This protein binds this small molecule.
Small molecule (SMILES): CC(=O)N[C@@H]1[C@@H](O)[C@H](O)[C@@H](CO)O[C@H]1O

Binding-site contacts:
Ligand atom C7 contacts residue ASN686 of chain 1.A at 3.3 Å.
Ligand atom C1 contacts residue ASN686 of chain 1.A at 1.4 Å.
Ligand atom N2 contacts residue ASN686 of chain 1.A at 2.9 Å (h-bond).
Ligand atom C3 contacts residue ASN686 of chain 1.A at 3.8 Å.
Ligand atom C8 contacts residue ASN686 of chain 1.A at 4.4 Å.
Ligand atom O7 contacts residue ASN686 of chain 1.A at 3.3 Å (h-bond).
Ligand atom C4 contacts residue ASN686 of chain 1.A at 4.2 Å.
Ligand atom O5 contacts residue ASN686 of chain 1.A at 2.4 Å (h-bond).
Ligand atom C5 contacts residue ASN686 of chain 1.A at 3.7 Å.
Ligand atom C2 contacts residue ASN686 of chain 1.A at 2.5 Å.

Sequence of chain 1.A:
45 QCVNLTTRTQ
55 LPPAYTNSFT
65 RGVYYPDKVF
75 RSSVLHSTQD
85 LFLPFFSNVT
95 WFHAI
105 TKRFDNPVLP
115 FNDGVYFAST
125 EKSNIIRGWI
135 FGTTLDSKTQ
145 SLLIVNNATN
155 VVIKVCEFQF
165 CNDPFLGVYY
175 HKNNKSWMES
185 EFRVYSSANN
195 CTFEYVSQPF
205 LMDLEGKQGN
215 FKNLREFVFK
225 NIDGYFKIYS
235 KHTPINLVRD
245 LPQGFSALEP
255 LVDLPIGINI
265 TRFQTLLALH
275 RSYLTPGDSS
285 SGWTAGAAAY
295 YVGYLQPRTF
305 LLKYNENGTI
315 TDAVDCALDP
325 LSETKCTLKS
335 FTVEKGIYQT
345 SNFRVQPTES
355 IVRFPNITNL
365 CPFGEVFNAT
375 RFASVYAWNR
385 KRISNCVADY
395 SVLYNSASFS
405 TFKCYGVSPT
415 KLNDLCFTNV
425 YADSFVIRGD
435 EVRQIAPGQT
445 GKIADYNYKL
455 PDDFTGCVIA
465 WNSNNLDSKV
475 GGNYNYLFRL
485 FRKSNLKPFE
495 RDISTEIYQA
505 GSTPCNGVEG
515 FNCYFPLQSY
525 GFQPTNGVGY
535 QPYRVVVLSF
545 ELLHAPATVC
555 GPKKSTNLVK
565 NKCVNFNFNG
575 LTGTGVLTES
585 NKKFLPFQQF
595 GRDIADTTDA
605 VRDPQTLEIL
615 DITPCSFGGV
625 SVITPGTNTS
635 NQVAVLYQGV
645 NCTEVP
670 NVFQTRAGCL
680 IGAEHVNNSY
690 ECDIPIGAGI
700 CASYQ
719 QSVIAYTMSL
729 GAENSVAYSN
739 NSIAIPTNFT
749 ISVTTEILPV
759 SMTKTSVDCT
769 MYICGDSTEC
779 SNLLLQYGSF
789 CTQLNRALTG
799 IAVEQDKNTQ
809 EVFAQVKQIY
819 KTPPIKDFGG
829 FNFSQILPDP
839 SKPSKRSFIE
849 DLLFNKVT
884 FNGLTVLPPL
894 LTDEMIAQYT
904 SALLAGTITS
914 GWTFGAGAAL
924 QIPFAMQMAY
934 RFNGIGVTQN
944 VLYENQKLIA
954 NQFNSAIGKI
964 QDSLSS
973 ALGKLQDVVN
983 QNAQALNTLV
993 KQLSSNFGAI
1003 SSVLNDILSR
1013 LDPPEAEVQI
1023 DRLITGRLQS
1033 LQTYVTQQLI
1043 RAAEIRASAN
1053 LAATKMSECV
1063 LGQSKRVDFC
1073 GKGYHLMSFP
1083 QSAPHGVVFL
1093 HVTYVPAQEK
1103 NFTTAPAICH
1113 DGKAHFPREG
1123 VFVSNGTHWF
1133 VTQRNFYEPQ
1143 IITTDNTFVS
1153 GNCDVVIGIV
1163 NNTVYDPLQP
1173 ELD